Sequence of chain 43.E:
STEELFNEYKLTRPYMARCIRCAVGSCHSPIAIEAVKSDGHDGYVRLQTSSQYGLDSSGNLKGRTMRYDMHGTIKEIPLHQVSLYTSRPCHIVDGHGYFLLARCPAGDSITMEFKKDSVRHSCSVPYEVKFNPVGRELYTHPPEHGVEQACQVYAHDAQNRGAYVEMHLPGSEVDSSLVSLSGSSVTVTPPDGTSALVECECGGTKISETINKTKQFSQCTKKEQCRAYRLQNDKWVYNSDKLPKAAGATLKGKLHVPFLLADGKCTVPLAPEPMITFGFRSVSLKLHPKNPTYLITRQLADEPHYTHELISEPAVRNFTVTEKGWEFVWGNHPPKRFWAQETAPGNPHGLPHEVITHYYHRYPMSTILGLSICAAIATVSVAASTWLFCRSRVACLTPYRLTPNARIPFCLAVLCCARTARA

Binding-site contacts:
Ligand atom C5 contacts residue ASN212 of chain 43.E at 3.7 Å.
Ligand atom C3 contacts residue ASN212 of chain 43.E at 3.8 Å.
Ligand atom O5 contacts residue ASN212 of chain 43.E at 2.4 Å (h-bond).
Ligand atom O7 contacts residue ASN212 of chain 43.E at 4.5 Å.
Ligand atom N2 contacts residue ASN212 of chain 43.E at 2.9 Å (h-bond).
Ligand atom N2 contacts residue ILE211 of chain 43.E at 4.3 Å.
Ligand atom C4 contacts residue ASN212 of chain 43.E at 4.2 Å.
Ligand atom C7 contacts residue ASN212 of chain 43.E at 3.9 Å.
Ligand atom C1 contacts residue ILE211 of chain 43.E at 4.2 Å (hydrophobic).
Ligand atom C2 contacts residue ASN212 of chain 43.E at 2.4 Å.
Ligand atom C1 contacts residue ASN212 of chain 43.E at 1.4 Å.

A protein and the small-molecule ligand that binds it are described below.
Small molecule (SMILES): CC(=O)N[C@@H]1[C@@H](O)[C@H](O)[C@@H](CO)O[C@H]1O